Binding-site contacts:
Ligand atom C7 contacts residue ASN798 of chain 1.C at 3.9 Å.
Ligand atom O6 contacts residue GLN801 of chain 1.C at 4.0 Å.
Ligand atom C1 contacts residue SER800 of chain 1.C at 4.4 Å.
Ligand atom C1 contacts residue ASN798 of chain 1.C at 1.4 Å.
Ligand atom O7 contacts residue ASN798 of chain 1.C at 4.3 Å.
Ligand atom N2 contacts residue ASN798 of chain 1.C at 2.9 Å (h-bond).
Ligand atom C1 contacts residue GLN801 of chain 1.C at 4.4 Å.
Ligand atom C2 contacts residue ASN798 of chain 1.C at 2.5 Å.
Ligand atom C5 contacts residue ASN798 of chain 1.C at 3.7 Å.
Ligand atom O5 contacts residue ASN798 of chain 1.C at 2.4 Å (h-bond).
Ligand atom N2 contacts residue SER800 of chain 1.C at 4.4 Å.
Ligand atom O5 contacts residue GLN801 of chain 1.C at 3.8 Å.
Ligand atom C4 contacts residue ASN798 of chain 1.C at 4.2 Å.
Ligand atom C3 contacts residue ASN798 of chain 1.C at 3.8 Å.

Sequence of chain 1.C:
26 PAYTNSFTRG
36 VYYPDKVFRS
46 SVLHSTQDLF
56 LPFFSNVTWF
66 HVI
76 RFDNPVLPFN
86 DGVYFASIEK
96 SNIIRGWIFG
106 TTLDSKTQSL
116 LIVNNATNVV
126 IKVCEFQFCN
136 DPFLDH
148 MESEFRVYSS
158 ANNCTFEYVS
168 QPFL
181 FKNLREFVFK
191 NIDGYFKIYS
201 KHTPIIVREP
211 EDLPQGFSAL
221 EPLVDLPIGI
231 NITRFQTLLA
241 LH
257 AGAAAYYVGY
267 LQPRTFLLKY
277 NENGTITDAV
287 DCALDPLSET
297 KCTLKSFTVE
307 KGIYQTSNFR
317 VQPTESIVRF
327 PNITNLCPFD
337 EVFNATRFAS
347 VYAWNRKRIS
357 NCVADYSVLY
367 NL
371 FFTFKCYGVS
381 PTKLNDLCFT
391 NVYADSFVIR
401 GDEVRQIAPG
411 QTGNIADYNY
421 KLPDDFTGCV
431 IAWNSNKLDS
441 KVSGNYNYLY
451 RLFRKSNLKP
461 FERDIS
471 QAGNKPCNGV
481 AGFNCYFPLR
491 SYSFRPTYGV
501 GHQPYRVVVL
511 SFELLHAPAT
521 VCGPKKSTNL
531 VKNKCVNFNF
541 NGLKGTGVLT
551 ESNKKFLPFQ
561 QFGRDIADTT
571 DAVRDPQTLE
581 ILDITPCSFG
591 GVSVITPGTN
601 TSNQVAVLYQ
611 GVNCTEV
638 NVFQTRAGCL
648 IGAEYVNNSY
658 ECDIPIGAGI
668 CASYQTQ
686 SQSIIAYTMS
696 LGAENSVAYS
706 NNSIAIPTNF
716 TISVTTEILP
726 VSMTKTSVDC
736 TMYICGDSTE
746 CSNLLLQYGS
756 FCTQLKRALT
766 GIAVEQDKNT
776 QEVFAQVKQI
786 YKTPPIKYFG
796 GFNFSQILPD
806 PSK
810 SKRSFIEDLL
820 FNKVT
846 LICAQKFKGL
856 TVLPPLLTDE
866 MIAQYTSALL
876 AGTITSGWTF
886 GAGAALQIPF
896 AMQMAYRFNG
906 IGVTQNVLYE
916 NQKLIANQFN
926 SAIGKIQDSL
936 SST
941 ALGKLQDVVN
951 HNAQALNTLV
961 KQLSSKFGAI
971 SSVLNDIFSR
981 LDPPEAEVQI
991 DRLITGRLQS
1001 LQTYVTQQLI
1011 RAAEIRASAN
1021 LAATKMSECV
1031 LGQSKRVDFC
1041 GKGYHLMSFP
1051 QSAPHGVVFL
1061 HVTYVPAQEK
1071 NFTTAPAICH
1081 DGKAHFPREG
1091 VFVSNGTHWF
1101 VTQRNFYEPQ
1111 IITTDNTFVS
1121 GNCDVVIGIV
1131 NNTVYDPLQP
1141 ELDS

A protein and the small-molecule ligand that binds it are described below.
Small molecule (SMILES): CC(=O)N[C@@H]1[C@@H](O)[C@H](O)[C@@H](CO)O[C@H]1O